Binding-site contacts:
Ligand atom CAO contacts residue LYS15 of chain 1.A at 3.5 Å.
Ligand atom OAA contacts residue LJ21 of chain 2.C at 0.5 Å (h-bond).
Ligand atom CAG contacts residue SER117 of chain 2.A at 4.0 Å.
Ligand atom CAO contacts residue LYS15 of chain 2.A at 3.5 Å.
Ligand atom CAJ contacts residue LJ21 of chain 2.C at 0.8 Å.
Ligand atom CAH contacts residue SER117 of chain 1.A at 3.5 Å.
Ligand atom CAF contacts residue LEU110 of chain 2.A at 3.7 Å (hydrophobic).
Ligand atom CAD contacts residue LJ21 of chain 2.C at 0.9 Å.
Ligand atom CAM contacts residue LYS15 of chain 2.A at 3.9 Å.
Ligand atom BRAC contacts residue LYS15 of chain 2.A at 3.9 Å.
Ligand atom CAG contacts residue LEU110 of chain 2.A at 3.9 Å (hydrophobic).
Ligand atom OAA contacts residue LYS15 of chain 2.A at 2.8 Å (salt-bridge).
Ligand atom CAO contacts residue LJ21 of chain 2.C at 0.1 Å.
Ligand atom CAK contacts residue LEU17 of chain 1.A at 3.6 Å (hydrophobic).
Ligand atom CAN contacts residue LJ21 of chain 2.C at 0.3 Å.
Ligand atom BRAB contacts residue LJ21 of chain 2.C at 0.8 Å.
Ligand atom CAH contacts residue LJ21 of chain 2.C at 0.8 Å.
Ligand atom CAF contacts residue SER117 of chain 1.A at 3.6 Å.
Ligand atom BRAB contacts residue LYS15 of chain 1.A at 3.4 Å.
Ligand atom CAL contacts residue LJ21 of chain 2.C at 0.6 Å.
Ligand atom CAK contacts residue ALA108 of chain 2.A at 3.7 Å (hydrophobic).
Ligand atom OAA contacts residue LYS15 of chain 1.A at 3.0 Å (salt-bridge).
Ligand atom CAF contacts residue LJ21 of chain 2.C at 0.7 Å.
Ligand atom CAG contacts residue LJ21 of chain 2.C at 0.8 Å.
Ligand atom CAQ contacts residue LEU17 of chain 1.A at 3.9 Å (hydrophobic).
Ligand atom CAE contacts residue ALA108 of chain 2.A at 4.0 Å (hydrophobic).
Ligand atom CAP contacts residue LJ21 of chain 2.C at 0.8 Å.
Ligand atom CAH contacts residue LEU110 of chain 2.A at 3.8 Å (hydrophobic).
Ligand atom CAL contacts residue ALA108 of chain 1.A at 3.9 Å (hydrophobic).
Ligand atom CAE contacts residue LEU17 of chain 1.A at 3.8 Å (hydrophobic).
Ligand atom CAK contacts residue LJ21 of chain 2.C at 0.6 Å.
Ligand atom CAG contacts residue LEU110 of chain 1.A at 4.0 Å (hydrophobic).
Ligand atom BRAC contacts residue LJ21 of chain 2.C at 0.8 Å.
Ligand atom CAE contacts residue LJ21 of chain 2.C at 0.9 Å.
Ligand atom CAM contacts residue LYS15 of chain 1.A at 3.7 Å.
Ligand atom CAL contacts residue LEU17 of chain 2.A at 3.7 Å (hydrophobic).
Ligand atom CAQ contacts residue LJ21 of chain 2.C at 0.7 Å.
Ligand atom CAM contacts residue LJ21 of chain 2.C at 0.3 Å.
Ligand atom CAI contacts residue LJ21 of chain 2.C at 0.8 Å.
Ligand atom BRAC contacts residue THR106 of chain 1.A at 3.9 Å.

Sequence of chain 1.A:
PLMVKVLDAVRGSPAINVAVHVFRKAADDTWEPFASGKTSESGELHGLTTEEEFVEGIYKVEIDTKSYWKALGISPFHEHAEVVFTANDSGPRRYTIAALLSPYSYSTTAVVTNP

Sequence of chain 2.A:
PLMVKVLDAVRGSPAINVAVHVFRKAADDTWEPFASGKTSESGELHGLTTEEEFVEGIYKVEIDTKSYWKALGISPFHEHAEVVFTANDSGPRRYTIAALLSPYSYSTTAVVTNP

The protein below binds the small molecule below.
Small molecule (SMILES): Oc1c(Br)cc(/C=C/c2ccccc2)cc1Br